The small molecule below binds the protein below.
Small molecule (SMILES): Nc1nc2c(ncn2[C@@H]2O[C@H](CO[P](=O)(O)O[P](=O)(O)OP(O)(O)=S)[C@@H](O)[C@H]2O)c(=O)[nH]1

Sequence of chain 1.B:
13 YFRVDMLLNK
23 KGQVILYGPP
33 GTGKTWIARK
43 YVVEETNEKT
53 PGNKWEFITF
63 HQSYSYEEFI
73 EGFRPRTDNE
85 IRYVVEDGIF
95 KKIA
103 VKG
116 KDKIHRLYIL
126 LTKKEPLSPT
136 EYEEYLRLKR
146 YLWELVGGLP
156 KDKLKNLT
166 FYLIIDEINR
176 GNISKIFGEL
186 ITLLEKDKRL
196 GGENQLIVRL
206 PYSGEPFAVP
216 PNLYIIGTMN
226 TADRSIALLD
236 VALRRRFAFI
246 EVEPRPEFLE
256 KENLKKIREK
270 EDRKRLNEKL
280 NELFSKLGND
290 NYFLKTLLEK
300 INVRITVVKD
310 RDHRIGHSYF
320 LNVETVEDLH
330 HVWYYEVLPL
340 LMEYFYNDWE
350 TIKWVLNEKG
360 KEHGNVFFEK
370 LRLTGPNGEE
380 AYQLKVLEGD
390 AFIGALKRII

Binding-site contacts:
Ligand atom O2B contacts residue ARG240 of chain 1.C at 3.3 Å (salt-bridge).
Ligand atom O3B contacts residue MG1 of chain 1.G at 3.2 Å.
Ligand atom O2B contacts residue MG1 of chain 1.G at 2.1 Å.
Ligand atom O2' contacts residue ASP192 of chain 1.C at 3.2 Å (salt-bridge).
Ligand atom O1A contacts residue GLU190 of chain 1.C at 3.1 Å (salt-bridge).
Ligand atom O2G contacts residue GLU172 of chain 1.B at 3.4 Å (salt-bridge).
Ligand atom PA contacts residue GLY35 of chain 1.B at 3.3 Å.
Ligand atom O3B contacts residue ARG240 of chain 1.C at 2.8 Å (salt-bridge).
Ligand atom O1A contacts residue ARG240 of chain 1.C at 2.6 Å (salt-bridge).
Ligand atom C1' contacts residue LEU320 of chain 1.B at 3.3 Å (hydrophobic).
Ligand atom O3' contacts residue ASP192 of chain 1.C at 2.2 Å (salt-bridge).
Ligand atom O3A contacts residue LYS36 of chain 1.B at 3.5 Å (salt-bridge).
Ligand atom N1 contacts residue TRP38 of chain 1.B at 3.3 Å.
Ligand atom S1G contacts residue ARG241 of chain 1.C at 2.8 Å (salt-bridge).
Ligand atom O3A contacts residue THR34 of chain 1.B at 3.1 Å (h-bond).
Ligand atom O2B contacts residue THR37 of chain 1.B at 2.8 Å (h-bond).
Ligand atom O5' contacts residue TRP38 of chain 1.B at 3.5 Å.
Ligand atom O3' contacts residue ASN199 of chain 1.C at 2.5 Å (h-bond).
Ligand atom O1A contacts residue LYS193 of chain 1.C at 3.3 Å.
Ligand atom PA contacts residue ARG240 of chain 1.C at 3.2 Å.
Ligand atom O2' contacts residue ASN199 of chain 1.C at 3.5 Å (h-bond).
Ligand atom N9 contacts residue LEU320 of chain 1.B at 3.3 Å.
Ligand atom N2 contacts residue TRP38 of chain 1.B at 3.2 Å.
Ligand atom N7 contacts residue HIS316 of chain 1.B at 2.9 Å (h-bond).
Ligand atom O2A contacts residue GLY35 of chain 1.B at 3.4 Å.
Ligand atom O5' contacts residue GLY35 of chain 1.B at 2.8 Å.
Ligand atom C3' contacts residue ASN199 of chain 1.C at 3.3 Å.
Ligand atom PG contacts residue MG1 of chain 1.G at 3.1 Å.
Ligand atom O3G contacts residue LYS36 of chain 1.B at 3.2 Å (salt-bridge).
Ligand atom O3A contacts residue GLY35 of chain 1.B at 3.0 Å.
Ligand atom O2G contacts residue MG1 of chain 1.G at 2.1 Å.
Ligand atom O3' contacts residue LYS193 of chain 1.C at 3.1 Å (salt-bridge).
Ligand atom O2G contacts residue ARG241 of chain 1.C at 2.7 Å (salt-bridge).
Ligand atom O1B contacts residue MG1 of chain 1.G at 2.3 Å.
Ligand atom O2A contacts residue ARG240 of chain 1.C at 2.5 Å (salt-bridge).
Ligand atom O3G contacts residue MG1 of chain 1.G at 3.4 Å.
Ligand atom PB contacts residue MG1 of chain 1.G at 2.4 Å.
Ligand atom C5' contacts residue GLY35 of chain 1.B at 3.1 Å.
Ligand atom O1B contacts residue THR37 of chain 1.B at 2.6 Å (h-bond).
Ligand atom PB contacts residue THR37 of chain 1.B at 3.1 Å.

Sequence of chain 1.C:
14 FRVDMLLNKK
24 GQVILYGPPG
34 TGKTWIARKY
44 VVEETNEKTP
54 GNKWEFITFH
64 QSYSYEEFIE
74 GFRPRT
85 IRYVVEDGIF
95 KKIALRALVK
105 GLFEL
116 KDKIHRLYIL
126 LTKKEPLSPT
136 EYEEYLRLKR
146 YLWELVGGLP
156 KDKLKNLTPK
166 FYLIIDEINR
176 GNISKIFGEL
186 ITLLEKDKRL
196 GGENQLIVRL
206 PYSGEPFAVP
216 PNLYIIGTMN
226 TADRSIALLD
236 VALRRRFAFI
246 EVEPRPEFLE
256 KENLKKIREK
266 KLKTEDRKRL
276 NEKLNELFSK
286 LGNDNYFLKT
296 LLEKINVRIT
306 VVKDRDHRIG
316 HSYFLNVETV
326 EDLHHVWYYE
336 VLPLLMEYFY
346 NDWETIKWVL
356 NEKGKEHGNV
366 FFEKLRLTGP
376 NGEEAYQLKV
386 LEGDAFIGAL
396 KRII